Binding-site contacts:
Ligand atom C4 contacts residue ARG347 of chain 1.E at 4.0 Å.
Ligand atom C6 contacts residue ARG347 of chain 1.E at 3.5 Å.
Ligand atom C9 contacts residue ARG277 of chain 1.E at 3.8 Å.
Ligand atom C2 contacts residue LYS276 of chain 1.E at 4.3 Å.
Ligand atom C8 contacts residue ARG277 of chain 1.E at 4.0 Å.
Ligand atom N3 contacts residue SER280 of chain 1.E at 2.7 Å (h-bond).
Ligand atom C5 contacts residue ARG347 of chain 1.E at 3.4 Å.
Ligand atom C3 contacts residue ARG277 of chain 1.E at 3.6 Å.
Ligand atom C3 contacts residue ARG347 of chain 1.E at 4.0 Å.
Ligand atom C7 contacts residue ASP371 of chain 1.E at 3.6 Å.
Ligand atom C2 contacts residue GLY344 of chain 1.E at 4.2 Å.
Ligand atom N1 contacts residue SER345 of chain 1.E at 3.8 Å.
Ligand atom C1 contacts residue SER345 of chain 1.E at 4.3 Å.
Ligand atom C5 contacts residue GLY344 of chain 1.E at 4.4 Å.
Ligand atom C9 contacts residue ARG347 of chain 1.E at 3.7 Å.
Ligand atom N1 contacts residue LYS276 of chain 1.E at 4.4 Å.
Ligand atom N2 contacts residue SER345 of chain 1.E at 4.1 Å.
Ligand atom C1 contacts residue ARG277 of chain 1.E at 4.3 Å.
Ligand atom C4 contacts residue GLY344 of chain 1.E at 3.8 Å.
Ligand atom N3 contacts residue LYS276 of chain 1.E at 4.2 Å.
Ligand atom C2 contacts residue ARG277 of chain 1.E at 4.4 Å.
Ligand atom O1 contacts residue ARG347 of chain 1.E at 3.8 Å.
Ligand atom C6 contacts residue ARG277 of chain 1.E at 3.8 Å.
Ligand atom C2 contacts residue SER280 of chain 1.E at 3.1 Å.
Ligand atom C1 contacts residue GLY344 of chain 1.E at 3.3 Å.
Ligand atom C7 contacts residue ARG347 of chain 1.E at 3.8 Å.
Ligand atom N2 contacts residue GLY344 of chain 1.E at 3.5 Å (h-bond).
Ligand atom N2 contacts residue ILE348 of chain 1.E at 4.2 Å.
Ligand atom N2 contacts residue LYS276 of chain 1.E at 3.9 Å.
Ligand atom C5 contacts residue ARG277 of chain 1.E at 3.9 Å.
Ligand atom C8 contacts residue ARG347 of chain 1.E at 3.8 Å.
Ligand atom C9 contacts residue SER280 of chain 1.E at 4.2 Å.
Ligand atom N3 contacts residue ARG277 of chain 1.E at 3.7 Å.
Ligand atom O1 contacts residue ARG277 of chain 1.E at 4.2 Å.
Ligand atom N3 contacts residue ARG347 of chain 1.E at 4.0 Å.
Ligand atom C2 contacts residue ARG347 of chain 1.E at 4.3 Å.
Ligand atom N1 contacts residue GLY344 of chain 1.E at 3.3 Å (h-bond).
Ligand atom C3 contacts residue SER280 of chain 1.E at 3.9 Å.
Ligand atom C4 contacts residue ARG277 of chain 1.E at 3.7 Å.
Ligand atom C2 contacts residue ILE348 of chain 1.E at 3.8 Å (hydrophobic).

This protein binds this small molecule.
Small molecule (SMILES): COc1ccc2ncnc(N)c2c1

Sequence of chain 1.E:
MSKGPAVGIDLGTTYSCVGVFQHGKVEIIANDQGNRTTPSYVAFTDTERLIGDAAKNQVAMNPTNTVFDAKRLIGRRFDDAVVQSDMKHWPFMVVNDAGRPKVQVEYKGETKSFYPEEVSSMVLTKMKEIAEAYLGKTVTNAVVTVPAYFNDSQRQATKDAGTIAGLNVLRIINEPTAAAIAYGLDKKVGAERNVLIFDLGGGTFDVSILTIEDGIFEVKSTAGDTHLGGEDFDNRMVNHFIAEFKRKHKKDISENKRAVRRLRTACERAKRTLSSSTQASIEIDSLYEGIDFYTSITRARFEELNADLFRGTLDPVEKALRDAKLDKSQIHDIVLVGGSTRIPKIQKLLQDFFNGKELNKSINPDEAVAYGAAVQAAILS